This small molecule binds to this protein.
Small molecule (SMILES): Nc1ccn([C@H]2C[C@H](O)[C@@H](COP(=O)(O)O)O2)c(=O)n1

Binding-site contacts:
Ligand atom C5' contacts residue PRO204 of chain 1.AA at 4.3 Å (hydrophobic).
Ligand atom C4' contacts residue VAL203 of chain 1.AA at 4.2 Å (hydrophobic).
Ligand atom C1' contacts residue PRO204 of chain 1.AA at 3.7 Å (hydrophobic).
Ligand atom O4' contacts residue PRO204 of chain 1.AA at 3.6 Å (h-bond).
Ligand atom C4 contacts residue ARG92 of chain 1.AA at 4.4 Å.
Ligand atom C4' contacts residue PRO204 of chain 1.AA at 3.6 Å (hydrophobic).
Ligand atom C3' contacts residue DA1 of chain 1.JD at 2.6 Å.
Ligand atom O4' contacts residue VAL203 of chain 1.AA at 3.6 Å.
Ligand atom N1 contacts residue ARG92 of chain 1.AA at 4.0 Å.
Ligand atom O4' contacts residue ARG92 of chain 1.AA at 4.2 Å.
Ligand atom C5 contacts residue ARG92 of chain 1.AA at 4.3 Å.
Ligand atom C4' contacts residue DA1 of chain 1.JD at 3.9 Å.
Ligand atom O5' contacts residue ASP202 of chain 1.AA at 4.4 Å.
Ligand atom C5 contacts residue PHE205 of chain 1.AA at 4.2 Å (hydrophobic).
Ligand atom C6 contacts residue PHE205 of chain 1.AA at 4.4 Å (hydrophobic).
Ligand atom C2' contacts residue DA1 of chain 1.JD at 3.3 Å.
Ligand atom O3' contacts residue DA1 of chain 1.JD at 1.6 Å.
Ligand atom C2 contacts residue ARG92 of chain 1.AA at 4.3 Å.
Ligand atom C1' contacts residue ARG92 of chain 1.AA at 4.4 Å.
Ligand atom C1' contacts residue VAL203 of chain 1.AA at 4.1 Å (hydrophobic).
Ligand atom C5' contacts residue ASP202 of chain 1.AA at 4.0 Å.
Ligand atom C2' contacts residue PRO204 of chain 1.AA at 4.3 Å (hydrophobic).
Ligand atom C6 contacts residue ARG92 of chain 1.AA at 4.0 Å.

Sequence of chain 1.AA:
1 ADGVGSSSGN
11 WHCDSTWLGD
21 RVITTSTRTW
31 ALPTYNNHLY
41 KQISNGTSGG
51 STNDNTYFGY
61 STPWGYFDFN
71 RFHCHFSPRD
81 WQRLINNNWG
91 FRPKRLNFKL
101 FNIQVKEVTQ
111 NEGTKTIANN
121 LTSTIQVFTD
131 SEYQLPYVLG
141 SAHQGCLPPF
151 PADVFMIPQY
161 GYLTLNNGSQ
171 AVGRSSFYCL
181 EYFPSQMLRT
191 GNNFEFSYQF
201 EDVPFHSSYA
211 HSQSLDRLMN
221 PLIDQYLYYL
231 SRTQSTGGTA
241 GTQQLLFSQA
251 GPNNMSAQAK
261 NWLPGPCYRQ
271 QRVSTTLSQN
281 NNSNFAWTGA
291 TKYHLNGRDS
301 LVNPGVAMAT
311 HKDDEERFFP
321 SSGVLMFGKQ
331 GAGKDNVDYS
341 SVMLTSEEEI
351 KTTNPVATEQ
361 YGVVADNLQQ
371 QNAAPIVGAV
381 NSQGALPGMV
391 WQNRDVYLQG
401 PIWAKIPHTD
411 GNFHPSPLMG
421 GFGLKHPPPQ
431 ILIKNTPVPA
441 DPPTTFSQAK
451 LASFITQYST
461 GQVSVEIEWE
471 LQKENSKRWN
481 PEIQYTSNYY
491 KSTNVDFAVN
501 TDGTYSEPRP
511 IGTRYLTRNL